A small-molecule ligand and the protein it binds are described below.
Small molecule (SMILES): C[C@H](CCC(=O)O)[C@H]1CC[C@H]2[C@@H]3[C@H](O)C[C@@H]4C[C@H](O)CC[C@]4(C)[C@H]3C[C@H](O)[C@]12C

Binding-site contacts:
Ligand atom C19 contacts residue PHE164 of chain 1.C at 3.6 Å (hydrophobic).
Ligand atom O25 contacts residue ARG156 of chain 1.C at 2.8 Å (salt-bridge).
Ligand atom C15 contacts residue LEU160 of chain 1.C at 4.0 Å (hydrophobic).
Ligand atom C5 contacts residue PHE164 of chain 1.C at 3.6 Å (hydrophobic).
Ligand atom C6 contacts residue GLN161 of chain 1.C at 4.2 Å.
Ligand atom O26 contacts residue PHE225 of chain 1.C at 4.3 Å.
Ligand atom O7 contacts residue GLN161 of chain 1.C at 4.5 Å.
Ligand atom C18 contacts residue LEU223 of chain 1.C at 3.5 Å (hydrophobic).
Ligand atom C23 contacts residue LEU160 of chain 1.C at 4.4 Å (hydrophobic).
Ligand atom C23 contacts residue ARG156 of chain 1.C at 3.4 Å.
Ligand atom C18 contacts residue LEU160 of chain 1.C at 4.1 Å (hydrophobic).
Ligand atom C10 contacts residue PHE164 of chain 1.C at 4.5 Å (hydrophobic).
Ligand atom C24 contacts residue ARG156 of chain 1.C at 3.0 Å.
Ligand atom C4 contacts residue PHE164 of chain 1.C at 4.2 Å (hydrophobic).
Ligand atom C21 contacts residue PHE1 of chain 1.J at 4.2 Å (hydrophobic).
Ligand atom O26 contacts residue PHE1 of chain 1.J at 3.8 Å.
Ligand atom C24 contacts residue PHE1 of chain 1.J at 3.6 Å (hydrophobic).
Ligand atom C15 contacts residue LYS157 of chain 1.C at 4.4 Å.
Ligand atom O26 contacts residue ARG156 of chain 1.C at 2.9 Å (salt-bridge).
Ligand atom C16 contacts residue LEU160 of chain 1.C at 4.3 Å (hydrophobic).
Ligand atom O25 contacts residue PHE1 of chain 1.J at 2.8 Å (h-bond).
Ligand atom C6 contacts residue PHE164 of chain 1.C at 3.7 Å (hydrophobic).
Ligand atom C7 contacts residue GLN161 of chain 1.C at 4.2 Å.
Ligand atom C19 contacts residue PHE219 of chain 1.C at 3.7 Å (hydrophobic).
Ligand atom C16 contacts residue LYS157 of chain 1.C at 4.5 Å.
Ligand atom C3 contacts residue PHE164 of chain 1.C at 4.4 Å (hydrophobic).
Ligand atom C6 contacts residue LEU160 of chain 1.C at 4.5 Å (hydrophobic).

Sequence of chain 1.J:
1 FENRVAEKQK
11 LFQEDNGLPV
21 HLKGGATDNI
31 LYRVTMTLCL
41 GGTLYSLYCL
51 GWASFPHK

Sequence of chain 1.C:
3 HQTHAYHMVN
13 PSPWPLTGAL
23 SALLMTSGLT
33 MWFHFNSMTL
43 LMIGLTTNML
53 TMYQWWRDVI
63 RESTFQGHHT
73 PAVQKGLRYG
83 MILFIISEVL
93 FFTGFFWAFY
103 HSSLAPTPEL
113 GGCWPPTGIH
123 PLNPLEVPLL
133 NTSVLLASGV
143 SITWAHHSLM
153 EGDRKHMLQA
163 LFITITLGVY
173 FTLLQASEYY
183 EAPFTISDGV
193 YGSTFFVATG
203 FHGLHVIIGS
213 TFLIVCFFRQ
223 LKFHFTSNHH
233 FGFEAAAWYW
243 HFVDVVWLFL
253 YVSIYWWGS